The protein below binds the small molecule below.
Small molecule (SMILES): O=S(=O)(Nc1ccc2c(c1)N(S(=O)(=O)Cc1ccc(C(F)(F)F)cc1)CCC2)c1ccc(F)cc1F

Sequence of chain 1.A:
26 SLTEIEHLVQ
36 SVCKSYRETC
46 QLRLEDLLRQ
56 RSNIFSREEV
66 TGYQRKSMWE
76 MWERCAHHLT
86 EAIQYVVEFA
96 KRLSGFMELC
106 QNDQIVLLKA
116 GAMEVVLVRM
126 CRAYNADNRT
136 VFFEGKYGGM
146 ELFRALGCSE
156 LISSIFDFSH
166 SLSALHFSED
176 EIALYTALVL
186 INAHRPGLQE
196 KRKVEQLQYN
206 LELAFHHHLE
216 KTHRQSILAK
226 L

Binding-site contacts:
Ligand atom CAN contacts residue CYS80 of chain 1.A at 3.8 Å (hydrophobic).
Ligand atom CAE contacts residue MET125 of chain 1.A at 3.7 Å (hydrophobic).
Ligand atom CAS contacts residue LEU84 of chain 1.A at 3.9 Å (hydrophobic).
Ligand atom CAG contacts residue MET125 of chain 1.A at 3.9 Å (hydrophobic).
Ligand atom CAD contacts residue PHE137 of chain 1.A at 3.4 Å (hydrophobic).
Ligand atom FBJ contacts residue ARG124 of chain 1.A at 3.3 Å.
Ligand atom CAB contacts residue PHE138 of chain 1.A at 3.5 Å (hydrophobic).
Ligand atom NAY contacts residue PHE138 of chain 1.A at 3.7 Å.
Ligand atom CAQ contacts residue VAL121 of chain 1.A at 3.6 Å (hydrophobic).
Ligand atom CBE contacts residue ALA87 of chain 1.A at 3.8 Å (hydrophobic).
Ligand atom SAK contacts residue CYS80 of chain 1.A at 3.8 Å.
Ligand atom CAC contacts residue PHE138 of chain 1.A at 3.8 Å (hydrophobic).
Ligand atom CAU contacts residue VAL121 of chain 1.A at 3.9 Å (hydrophobic).
Ligand atom OAL contacts residue PHE138 of chain 1.A at 3.4 Å.
Ligand atom CAR contacts residue VAL121 of chain 1.A at 3.9 Å (hydrophobic).
Ligand atom CAE contacts residue VAL136 of chain 1.A at 3.7 Å (hydrophobic).
Ligand atom CAD contacts residue VAL136 of chain 1.A at 3.9 Å (hydrophobic).
Ligand atom OBB contacts residue HIS83 of chain 1.A at 3.0 Å.
Ligand atom FAV contacts residue ILE160 of chain 1.A at 3.4 Å.
Ligand atom CBG contacts residue MET125 of chain 1.A at 4.0 Å (hydrophobic).
Ligand atom NAY contacts residue PHE137 of chain 1.A at 2.9 Å (h-bond).
Ligand atom OAM contacts residue CYS80 of chain 1.A at 3.2 Å.
Ligand atom CAI contacts residue PHE148 of chain 1.A at 3.6 Å (hydrophobic).
Ligand atom CAT contacts residue LEU84 of chain 1.A at 3.8 Å (hydrophobic).
Ligand atom CAU contacts residue LEU122 of chain 1.A at 3.8 Å (hydrophobic).
Ligand atom CAA contacts residue PHE148 of chain 1.A at 3.6 Å (hydrophobic).
Ligand atom FBJ contacts residue MET125 of chain 1.A at 3.1 Å.
Ligand atom OAL contacts residue CYS80 of chain 1.A at 3.2 Å.
Ligand atom FBI contacts residue PHE137 of chain 1.A at 3.2 Å.
Ligand atom CAC contacts residue PHE137 of chain 1.A at 3.5 Å (hydrophobic).
Ligand atom FAW contacts residue MET125 of chain 1.A at 3.8 Å.
Ligand atom FBI contacts residue ALA128 of chain 1.A at 3.6 Å.
Ligand atom CAF contacts residue PHE148 of chain 1.A at 3.8 Å (hydrophobic).
Ligand atom FAX contacts residue VAL121 of chain 1.A at 3.3 Å.
Ligand atom FAW contacts residue VAL121 of chain 1.A at 3.9 Å.
Ligand atom FBJ contacts residue VAL121 of chain 1.A at 3.6 Å.
Ligand atom NAJ contacts residue PHE148 of chain 1.A at 3.6 Å.
Ligand atom FAV contacts residue LEU122 of chain 1.A at 3.6 Å.
Ligand atom CBF contacts residue MET125 of chain 1.A at 3.8 Å (hydrophobic).
Ligand atom FAW contacts residue LEU122 of chain 1.A at 3.1 Å.